The small molecule below binds the protein below.
Small molecule (SMILES): CC(=O)N[C@@H]1[C@@H](O)[C@H](O)[C@@H](CO)O[C@H]1O

Sequence of chain 35.A:
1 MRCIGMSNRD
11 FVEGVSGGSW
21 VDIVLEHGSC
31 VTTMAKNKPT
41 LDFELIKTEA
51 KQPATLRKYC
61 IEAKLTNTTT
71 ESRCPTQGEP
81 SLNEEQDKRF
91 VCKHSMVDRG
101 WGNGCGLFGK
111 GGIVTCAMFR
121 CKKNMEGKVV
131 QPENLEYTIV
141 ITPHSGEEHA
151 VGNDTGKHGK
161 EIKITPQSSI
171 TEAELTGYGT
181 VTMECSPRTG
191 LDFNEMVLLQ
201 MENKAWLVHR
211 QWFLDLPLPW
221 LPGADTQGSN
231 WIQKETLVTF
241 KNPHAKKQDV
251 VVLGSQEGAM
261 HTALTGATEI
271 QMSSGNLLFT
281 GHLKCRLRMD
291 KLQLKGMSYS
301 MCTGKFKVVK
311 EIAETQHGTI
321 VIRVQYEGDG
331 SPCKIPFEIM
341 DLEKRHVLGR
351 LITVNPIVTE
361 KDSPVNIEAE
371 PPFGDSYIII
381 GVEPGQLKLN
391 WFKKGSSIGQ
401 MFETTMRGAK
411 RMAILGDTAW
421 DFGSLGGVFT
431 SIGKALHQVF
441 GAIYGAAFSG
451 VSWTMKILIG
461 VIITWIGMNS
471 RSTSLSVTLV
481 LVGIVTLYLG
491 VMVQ

Binding-site contacts:
Ligand atom N2 contacts residue ASN67 of chain 35.A at 2.9 Å (h-bond).
Ligand atom C5 contacts residue ASN67 of chain 35.A at 3.7 Å.
Ligand atom O7 contacts residue MET118 of chain 35.A at 3.5 Å.
Ligand atom C8 contacts residue MET118 of chain 35.A at 3.8 Å (hydrophobic).
Ligand atom C3 contacts residue ASN67 of chain 35.A at 3.8 Å.
Ligand atom C4 contacts residue ASN67 of chain 35.A at 4.2 Å.
Ligand atom C8 contacts residue ASN67 of chain 35.A at 4.0 Å.
Ligand atom C8 contacts residue PHE90 of chain 35.A at 4.0 Å (hydrophobic).
Ligand atom C7 contacts residue MET118 of chain 35.A at 4.0 Å (hydrophobic).
Ligand atom O5 contacts residue ASN67 of chain 35.A at 2.4 Å (h-bond).
Ligand atom C7 contacts residue ASN67 of chain 35.A at 3.2 Å.
Ligand atom C2 contacts residue ASN67 of chain 35.A at 2.5 Å.
Ligand atom O7 contacts residue ASN67 of chain 35.A at 3.0 Å (h-bond).
Ligand atom C1 contacts residue ASN67 of chain 35.A at 1.4 Å.